This protein binds this small molecule.
Small molecule (SMILES): CC[C@H](C)[C@@H]1NC(=O)[C@@H]2CCCN2C(=O)[C@H](C)n2nncc2[C@H]([C@@H](C)CC)NC(=O)[C@H](CO)NC(=O)[C@H](CCCCN)NC(=O)[C@H]([C@@H](C)O)NC(=O)[C@@H](NC(=O)[C@@H](N)CCCN=C(N)N)CSSC[C@@H](C(=O)N[C@H](C=O)Cc2ccccc2)NC1=O

Binding-site contacts:
Ligand atom O contacts residue SER177 of chain 1.A at 2.9 Å (h-bond).
Ligand atom C contacts residue GLN174 of chain 1.A at 3.7 Å.
Ligand atom C6 contacts residue PHE24 of chain 1.A at 3.6 Å (hydrophobic).
Ligand atom O contacts residue TRP193 of chain 1.A at 3.4 Å.
Ligand atom O contacts residue GLN174 of chain 1.A at 2.9 Å (h-bond).
Ligand atom CE1 contacts residue SER78 of chain 1.A at 3.3 Å.
Ligand atom CD contacts residue TRP193 of chain 1.A at 3.7 Å (hydrophobic).
Ligand atom O contacts residue GLY194 of chain 1.A at 3.1 Å (h-bond).
Ligand atom CG2 contacts residue LEU81 of chain 1.A at 3.7 Å (hydrophobic).
Ligand atom CB contacts residue SER192 of chain 1.A at 3.7 Å.
Ligand atom N contacts residue SER177 of chain 1.A at 2.9 Å (h-bond).
Ligand atom CD contacts residue SER172 of chain 1.A at 3.5 Å.
Ligand atom CA contacts residue GLY194 of chain 1.A at 3.5 Å.
Ligand atom C contacts residue SER177 of chain 1.A at 2.6 Å.
Ligand atom CA contacts residue GLN174 of chain 1.A at 3.6 Å.
Ligand atom N contacts residue PHE24 of chain 1.A at 3.2 Å (h-bond).
Ligand atom CB contacts residue SER177 of chain 1.A at 3.3 Å.
Ligand atom CZ contacts residue SER78 of chain 1.A at 3.2 Å.
Ligand atom C9 contacts residue TYR131 of chain 1.A at 3.6 Å (hydrophobic).
Ligand atom CB contacts residue HIS40 of chain 1.A at 3.6 Å.
Ligand atom N contacts residue GLY194 of chain 1.A at 3.0 Å (h-bond).
Ligand atom O contacts residue GLN174 of chain 1.A at 3.4 Å.
Ligand atom OG contacts residue HIS40 of chain 1.A at 3.5 Å.
Ligand atom CA contacts residue SER177 of chain 1.A at 3.0 Å.
Ligand atom NZ contacts residue SER172 of chain 1.A at 3.0 Å (h-bond).
Ligand atom NH2 contacts residue ASN79 of chain 1.A at 3.2 Å (h-bond).
Ligand atom N contacts residue SER177 of chain 1.A at 3.0 Å (h-bond).
Ligand atom CB contacts residue HIS40 of chain 1.A at 3.4 Å.
Ligand atom CB contacts residue CYS173 of chain 1.A at 3.4 Å (hydrophobic).
Ligand atom O contacts residue GLY175 of chain 1.A at 2.7 Å (h-bond).
Ligand atom C9 contacts residue GLY175 of chain 1.A at 3.7 Å.
Ligand atom OG1 contacts residue HIS40 of chain 1.A at 3.7 Å.
Ligand atom O contacts residue CYS173 of chain 1.A at 3.5 Å (h-bond).
Ligand atom CA contacts residue SER192 of chain 1.A at 3.4 Å.
Ligand atom CE contacts residue SER172 of chain 1.A at 3.3 Å.
Ligand atom O contacts residue GLN174 of chain 1.A at 3.6 Å.
Ligand atom N contacts residue SER192 of chain 1.A at 3.1 Å (h-bond).
Ligand atom C contacts residue GLY175 of chain 1.A at 3.6 Å.
Ligand atom O contacts residue ASP176 of chain 1.A at 3.4 Å (salt-bridge).
Ligand atom NZ contacts residue ASP171 of chain 1.A at 3.1 Å (salt-bridge).

Sequence of chain 1.A:
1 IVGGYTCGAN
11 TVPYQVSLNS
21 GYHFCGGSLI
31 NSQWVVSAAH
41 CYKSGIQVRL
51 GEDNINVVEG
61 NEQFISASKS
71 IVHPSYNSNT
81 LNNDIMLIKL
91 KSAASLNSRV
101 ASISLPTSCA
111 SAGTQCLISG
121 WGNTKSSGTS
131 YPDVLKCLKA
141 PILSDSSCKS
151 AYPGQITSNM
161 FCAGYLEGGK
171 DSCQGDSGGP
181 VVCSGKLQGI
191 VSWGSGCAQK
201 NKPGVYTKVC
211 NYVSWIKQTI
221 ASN